Binding-site contacts:
Ligand atom C7 contacts residue ASN796 of chain 1.B at 3.9 Å.
Ligand atom C5 contacts residue ASN796 of chain 1.B at 3.7 Å.
Ligand atom O7 contacts residue ASN796 of chain 1.B at 4.4 Å.
Ligand atom C3 contacts residue ASN796 of chain 1.B at 3.8 Å.
Ligand atom C1 contacts residue SER798 of chain 1.B at 3.5 Å.
Ligand atom C6 contacts residue SER798 of chain 1.B at 4.2 Å.
Ligand atom O5 contacts residue SER798 of chain 1.B at 3.5 Å (h-bond).
Ligand atom C4 contacts residue ASN796 of chain 1.B at 4.2 Å.
Ligand atom C5 contacts residue SER798 of chain 1.B at 3.5 Å.
Ligand atom O5 contacts residue ASN796 of chain 1.B at 2.4 Å (h-bond).
Ligand atom C2 contacts residue ASN796 of chain 1.B at 2.5 Å.
Ligand atom N2 contacts residue ASN796 of chain 1.B at 2.9 Å (h-bond).
Ligand atom C1 contacts residue ASN796 of chain 1.B at 1.4 Å.

Sequence of chain 1.B:
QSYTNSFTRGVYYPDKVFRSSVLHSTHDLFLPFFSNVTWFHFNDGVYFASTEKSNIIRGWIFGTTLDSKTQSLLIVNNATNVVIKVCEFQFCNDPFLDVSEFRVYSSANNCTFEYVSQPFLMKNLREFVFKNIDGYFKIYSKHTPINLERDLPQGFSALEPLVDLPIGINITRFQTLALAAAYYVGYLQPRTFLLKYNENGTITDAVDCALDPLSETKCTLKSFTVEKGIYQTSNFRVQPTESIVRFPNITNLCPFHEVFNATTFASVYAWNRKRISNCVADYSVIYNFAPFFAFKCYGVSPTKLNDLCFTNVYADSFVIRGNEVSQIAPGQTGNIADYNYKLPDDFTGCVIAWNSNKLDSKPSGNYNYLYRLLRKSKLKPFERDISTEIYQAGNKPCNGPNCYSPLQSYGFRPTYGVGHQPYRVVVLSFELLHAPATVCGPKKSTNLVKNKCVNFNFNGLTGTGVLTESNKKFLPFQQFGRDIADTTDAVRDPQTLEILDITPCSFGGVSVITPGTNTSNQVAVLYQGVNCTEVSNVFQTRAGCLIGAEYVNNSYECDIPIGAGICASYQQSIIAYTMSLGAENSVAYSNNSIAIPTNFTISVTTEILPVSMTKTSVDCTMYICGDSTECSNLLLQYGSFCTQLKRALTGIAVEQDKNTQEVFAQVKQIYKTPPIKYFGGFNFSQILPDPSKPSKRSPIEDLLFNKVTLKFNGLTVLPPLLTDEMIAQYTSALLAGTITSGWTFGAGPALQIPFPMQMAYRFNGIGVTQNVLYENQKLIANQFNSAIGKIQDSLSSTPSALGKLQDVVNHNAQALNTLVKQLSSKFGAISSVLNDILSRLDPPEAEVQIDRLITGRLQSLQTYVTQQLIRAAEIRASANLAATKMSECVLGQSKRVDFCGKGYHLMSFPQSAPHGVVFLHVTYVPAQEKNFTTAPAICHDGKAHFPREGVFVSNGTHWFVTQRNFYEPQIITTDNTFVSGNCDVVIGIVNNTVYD

This small molecule binds to this protein.
Small molecule (SMILES): CC(=O)N[C@H]1[C@H](O[C@H]2[C@H](O)[C@@H](NC(C)=O)CO[C@@H]2CO)O[C@H](CO)[C@@H](O)[C@@H]1O